The small molecule below binds the protein below.
Small molecule (SMILES): CC(=O)N[C@H]1[C@H](O[C@H]2[C@H](O)[C@@H](NC(C)=O)CO[C@@H]2CO)O[C@H](CO)[C@@H](O[C@@H]2O[C@H](CO)[C@@H](O)[C@H](O)[C@@H]2O)[C@@H]1O

Sequence of chain 1.G:
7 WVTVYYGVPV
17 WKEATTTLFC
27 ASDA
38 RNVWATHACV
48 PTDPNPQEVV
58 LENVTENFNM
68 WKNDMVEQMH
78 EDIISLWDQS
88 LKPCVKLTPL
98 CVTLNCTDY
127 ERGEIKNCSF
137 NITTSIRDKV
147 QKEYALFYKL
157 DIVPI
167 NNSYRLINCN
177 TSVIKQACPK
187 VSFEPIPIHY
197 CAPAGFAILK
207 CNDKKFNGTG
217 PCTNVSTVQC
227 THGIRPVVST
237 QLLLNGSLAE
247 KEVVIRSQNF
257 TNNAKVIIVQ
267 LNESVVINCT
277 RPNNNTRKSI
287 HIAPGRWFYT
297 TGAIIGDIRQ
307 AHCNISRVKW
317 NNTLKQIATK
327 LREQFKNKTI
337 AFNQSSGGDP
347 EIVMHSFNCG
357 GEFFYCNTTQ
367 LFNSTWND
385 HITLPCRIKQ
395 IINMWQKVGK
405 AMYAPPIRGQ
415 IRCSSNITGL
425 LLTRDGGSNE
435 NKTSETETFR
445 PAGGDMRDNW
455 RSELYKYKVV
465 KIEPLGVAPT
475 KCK

Binding-site contacts:
Ligand atom C8 contacts residue SER341 of chain 1.G at 4.0 Å.
Ligand atom C2 contacts residue ASN363 of chain 1.G at 2.5 Å.
Ligand atom C5 contacts residue ASN363 of chain 1.G at 3.7 Å.
Ligand atom C3 contacts residue ASN363 of chain 1.G at 3.7 Å.
Ligand atom C7 contacts residue THR365 of chain 1.G at 4.3 Å.
Ligand atom C1 contacts residue THR365 of chain 1.G at 3.6 Å.
Ligand atom C8 contacts residue THR365 of chain 1.G at 4.1 Å.
Ligand atom O5 contacts residue THR365 of chain 1.G at 4.5 Å.
Ligand atom C3 contacts residue THR365 of chain 1.G at 4.4 Å.
Ligand atom C8 contacts residue VAL349 of chain 1.G at 3.9 Å (hydrophobic).
Ligand atom C2 contacts residue THR365 of chain 1.G at 4.3 Å.
Ligand atom C8 contacts residue ASN363 of chain 1.G at 3.7 Å.
Ligand atom C8 contacts residue MET350 of chain 1.G at 3.8 Å (hydrophobic).
Ligand atom O7 contacts residue MET350 of chain 1.G at 3.6 Å.
Ligand atom C7 contacts residue MET350 of chain 1.G at 4.2 Å (hydrophobic).
Ligand atom C1 contacts residue ASN363 of chain 1.G at 1.5 Å.
Ligand atom C7 contacts residue ASN363 of chain 1.G at 3.2 Å.
Ligand atom C4 contacts residue ASN363 of chain 1.G at 4.3 Å.
Ligand atom N2 contacts residue THR365 of chain 1.G at 3.5 Å.
Ligand atom N2 contacts residue ASN363 of chain 1.G at 2.9 Å (h-bond).
Ligand atom O5 contacts residue ASN363 of chain 1.G at 2.4 Å (h-bond).
Ligand atom O7 contacts residue ASN363 of chain 1.G at 3.1 Å (h-bond).